Sequence of chain 49.E:
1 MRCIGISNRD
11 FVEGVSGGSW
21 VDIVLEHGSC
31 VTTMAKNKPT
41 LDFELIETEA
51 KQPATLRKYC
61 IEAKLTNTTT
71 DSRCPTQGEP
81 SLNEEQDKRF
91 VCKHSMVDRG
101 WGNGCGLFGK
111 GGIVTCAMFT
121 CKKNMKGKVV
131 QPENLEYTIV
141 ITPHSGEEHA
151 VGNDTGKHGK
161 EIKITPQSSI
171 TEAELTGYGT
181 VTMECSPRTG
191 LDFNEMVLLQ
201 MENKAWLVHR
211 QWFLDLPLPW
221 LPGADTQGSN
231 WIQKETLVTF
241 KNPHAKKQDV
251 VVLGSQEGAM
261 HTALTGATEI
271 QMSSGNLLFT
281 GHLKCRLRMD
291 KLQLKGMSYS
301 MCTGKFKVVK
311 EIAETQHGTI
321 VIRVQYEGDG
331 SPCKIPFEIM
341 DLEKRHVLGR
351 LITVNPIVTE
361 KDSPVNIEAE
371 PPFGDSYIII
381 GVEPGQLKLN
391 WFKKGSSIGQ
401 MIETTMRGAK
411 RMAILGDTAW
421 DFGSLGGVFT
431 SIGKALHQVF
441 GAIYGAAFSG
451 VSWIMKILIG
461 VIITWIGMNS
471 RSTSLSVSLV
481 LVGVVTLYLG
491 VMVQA

The protein below binds the small molecule below.
Small molecule (SMILES): CC(=O)N[C@@H]1[C@@H](O)[C@H](O)[C@@H](CO)O[C@H]1O

Sequence of chain 49.G:
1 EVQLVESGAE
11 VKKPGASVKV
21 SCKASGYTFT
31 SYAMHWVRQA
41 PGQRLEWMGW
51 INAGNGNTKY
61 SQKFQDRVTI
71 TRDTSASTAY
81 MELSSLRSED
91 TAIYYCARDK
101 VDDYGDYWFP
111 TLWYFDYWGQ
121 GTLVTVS

Binding-site contacts:
Ligand atom O3 contacts residue GLN65 of chain 49.G at 3.2 Å.
Ligand atom C1 contacts residue GLN65 of chain 49.G at 3.7 Å.
Ligand atom O7 contacts residue ASN67 of chain 49.E at 4.1 Å.
Ligand atom C4 contacts residue ASP66 of chain 49.G at 3.8 Å.
Ligand atom C5 contacts residue ASN67 of chain 49.E at 3.6 Å.
Ligand atom C6 contacts residue GLN65 of chain 49.G at 4.1 Å.
Ligand atom C3 contacts residue ASN67 of chain 49.E at 3.8 Å.
Ligand atom C6 contacts residue ASP66 of chain 49.G at 4.2 Å.
Ligand atom C7 contacts residue ASN67 of chain 49.E at 3.6 Å.
Ligand atom O7 contacts residue ARG89 of chain 49.E at 4.0 Å.
Ligand atom C8 contacts residue ASN67 of chain 49.E at 3.6 Å.
Ligand atom C8 contacts residue GLN65 of chain 49.G at 3.5 Å.
Ligand atom N2 contacts residue GLN65 of chain 49.G at 4.4 Å.
Ligand atom N2 contacts residue ASN67 of chain 49.E at 3.1 Å (h-bond).
Ligand atom C6 contacts residue TYR60 of chain 49.G at 3.8 Å (hydrophobic).
Ligand atom O5 contacts residue TYR60 of chain 49.G at 3.5 Å.
Ligand atom O5 contacts residue GLN65 of chain 49.G at 3.9 Å.
Ligand atom C2 contacts residue ASN67 of chain 49.E at 2.5 Å.
Ligand atom C1 contacts residue ASN67 of chain 49.E at 1.4 Å.
Ligand atom C3 contacts residue ASP66 of chain 49.G at 4.3 Å.
Ligand atom O5 contacts residue ASN67 of chain 49.E at 2.4 Å (h-bond).
Ligand atom C5 contacts residue TYR60 of chain 49.G at 4.2 Å (hydrophobic).
Ligand atom O3 contacts residue ASP66 of chain 49.G at 3.8 Å.
Ligand atom O6 contacts residue ASP66 of chain 49.G at 2.8 Å (salt-bridge).
Ligand atom C3 contacts residue GLN65 of chain 49.G at 4.1 Å.
Ligand atom O6 contacts residue GLN65 of chain 49.G at 4.2 Å.
Ligand atom O4 contacts residue ASP66 of chain 49.G at 4.2 Å.
Ligand atom C2 contacts residue GLN65 of chain 49.G at 3.4 Å.
Ligand atom O3 contacts residue ASN67 of chain 49.E at 4.4 Å.
Ligand atom O7 contacts residue MET118 of chain 49.E at 3.9 Å.
Ligand atom C4 contacts residue ASN67 of chain 49.E at 4.2 Å.